Sequence of chain 1.A:
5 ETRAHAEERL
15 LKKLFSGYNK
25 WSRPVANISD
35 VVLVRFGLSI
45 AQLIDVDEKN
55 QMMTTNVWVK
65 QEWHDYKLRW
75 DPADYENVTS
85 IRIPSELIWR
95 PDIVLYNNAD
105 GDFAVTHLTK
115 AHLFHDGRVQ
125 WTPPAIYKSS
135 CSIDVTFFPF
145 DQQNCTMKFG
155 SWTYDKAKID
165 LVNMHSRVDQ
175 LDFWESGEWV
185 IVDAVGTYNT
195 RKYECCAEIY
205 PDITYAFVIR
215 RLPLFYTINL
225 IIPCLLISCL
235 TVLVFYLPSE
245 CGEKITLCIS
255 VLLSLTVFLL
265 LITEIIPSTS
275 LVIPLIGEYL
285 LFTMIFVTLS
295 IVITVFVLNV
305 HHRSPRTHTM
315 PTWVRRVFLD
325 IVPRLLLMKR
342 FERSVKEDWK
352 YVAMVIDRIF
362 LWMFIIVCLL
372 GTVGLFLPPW

A small-molecule ligand and the protein it binds are described below.
Small molecule (SMILES): CC(C)CCC[C@@H](C)[C@H]1CC[C@H]2[C@@H]3CC=C4C[C@@H](OC(=O)CCC(=O)O)CC[C@]4(C)[C@H]3CC[C@]12C

Sequence of chain 1.B:
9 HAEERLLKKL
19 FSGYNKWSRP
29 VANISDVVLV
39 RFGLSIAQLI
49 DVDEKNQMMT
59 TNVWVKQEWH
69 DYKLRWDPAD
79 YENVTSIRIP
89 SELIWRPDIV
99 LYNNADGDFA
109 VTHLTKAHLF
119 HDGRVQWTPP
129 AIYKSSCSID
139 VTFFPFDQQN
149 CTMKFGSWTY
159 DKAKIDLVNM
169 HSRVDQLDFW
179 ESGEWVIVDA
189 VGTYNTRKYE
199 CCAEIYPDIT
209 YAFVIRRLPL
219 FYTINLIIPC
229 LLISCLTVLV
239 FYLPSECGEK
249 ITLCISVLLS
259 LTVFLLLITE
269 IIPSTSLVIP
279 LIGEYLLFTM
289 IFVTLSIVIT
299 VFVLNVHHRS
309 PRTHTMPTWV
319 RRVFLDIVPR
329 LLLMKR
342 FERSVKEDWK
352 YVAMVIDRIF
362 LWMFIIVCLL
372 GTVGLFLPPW

Binding-site contacts:
Ligand atom CAC contacts residue LEU293 of chain 1.A at 4.1 Å (hydrophobic).
Ligand atom CBH contacts residue PHE300 of chain 1.A at 4.2 Å (hydrophobic).
Ligand atom CAO contacts residue LEU293 of chain 1.A at 3.9 Å (hydrophobic).
Ligand atom CBB contacts residue LEU293 of chain 1.A at 3.9 Å (hydrophobic).
Ligand atom CBC contacts residue PHE300 of chain 1.A at 3.7 Å (hydrophobic).
Ligand atom CBC contacts residue Y011 of chain 1.T at 4.5 Å.
Ligand atom CAR contacts residue PHE300 of chain 1.A at 3.9 Å (hydrophobic).
Ligand atom OAW contacts residue PHE300 of chain 1.A at 3.6 Å.
Ligand atom CAN contacts residue LEU293 of chain 1.A at 3.7 Å (hydrophobic).
Ligand atom OAW contacts residue Y011 of chain 1.T at 4.2 Å.
Ligand atom CAI contacts residue PHE300 of chain 1.A at 4.1 Å (hydrophobic).
Ligand atom CAE contacts residue ILE297 of chain 1.A at 3.2 Å (hydrophobic).
Ligand atom CAV contacts residue PHE300 of chain 1.A at 3.1 Å (hydrophobic).
Ligand atom CAR contacts residue Y011 of chain 1.T at 4.0 Å.
Ligand atom CAD contacts residue PHE300 of chain 1.A at 3.1 Å (hydrophobic).
Ligand atom CAZ contacts residue PHE300 of chain 1.A at 3.9 Å (hydrophobic).
Ligand atom OAW contacts residue TYR240 of chain 1.B at 4.0 Å.
Ligand atom CAT contacts residue Y011 of chain 1.T at 3.7 Å.